The protein below binds the small molecule below.
Small molecule (SMILES): [H]/N=C(\NC1CCS(=O)(=O)CC1)c1cc2c(=O)n(C)cc(-c3ccc(OCC(=O)NCCCCCCOc4cccc5c4C(=O)N([C@H]4CCC(=O)NC4=O)C5=O)c(OC)c3)c2s1

Sequence of chain 1.B:
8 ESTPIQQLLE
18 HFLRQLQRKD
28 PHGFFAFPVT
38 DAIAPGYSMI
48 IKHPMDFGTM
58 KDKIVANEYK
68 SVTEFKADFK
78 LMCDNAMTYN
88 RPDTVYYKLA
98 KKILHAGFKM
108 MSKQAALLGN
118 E

Binding-site contacts:
Ligand atom C11 contacts residue TYR93 of chain 1.B at 3.5 Å (hydrophobic).
Ligand atom C contacts residue TYR93 of chain 1.B at 3.7 Å (hydrophobic).
Ligand atom S contacts residue TYR93 of chain 1.B at 3.4 Å.
Ligand atom C41 contacts residue VAL36 of chain 1.B at 3.5 Å (hydrophobic).
Ligand atom C12 contacts residue ILE40 of chain 1.B at 3.4 Å (hydrophobic).
Ligand atom C9 contacts residue TYR86 of chain 1.B at 3.4 Å (hydrophobic).
Ligand atom C13 contacts residue TYR93 of chain 1.B at 3.6 Å (hydrophobic).
Ligand atom O1 contacts residue ARG88 of chain 1.B at 2.9 Å (salt-bridge).
Ligand atom N5 contacts residue VAL36 of chain 1.B at 3.4 Å.
Ligand atom O1 contacts residue ASN87 of chain 1.B at 3.5 Å.
Ligand atom O contacts residue TYR93 of chain 1.B at 3.8 Å.
Ligand atom N1 contacts residue ILE40 of chain 1.B at 3.0 Å (h-bond).
Ligand atom C3 contacts residue TYR93 of chain 1.B at 3.6 Å (hydrophobic).
Ligand atom C40 contacts residue PHE31 of chain 1.B at 3.2 Å (hydrophobic).
Ligand atom C41 contacts residue PHE31 of chain 1.B at 3.3 Å (hydrophobic).
Ligand atom C41 contacts residue PHE32 of chain 1.B at 3.6 Å (hydrophobic).
Ligand atom C13 contacts residue ILE40 of chain 1.B at 3.7 Å (hydrophobic).
Ligand atom O1 contacts residue THR91 of chain 1.B at 3.2 Å.
Ligand atom C39 contacts residue ILE40 of chain 1.B at 3.6 Å (hydrophobic).
Ligand atom C6 contacts residue ASN87 of chain 1.B at 3.9 Å.
Ligand atom C40 contacts residue VAL36 of chain 1.B at 3.6 Å (hydrophobic).
Ligand atom S contacts residue ILE40 of chain 1.B at 3.5 Å.
Ligand atom C3 contacts residue ASN87 of chain 1.B at 3.5 Å.
Ligand atom C15 contacts residue TYR93 of chain 1.B at 3.2 Å (hydrophobic).
Ligand atom C10 contacts residue TYR93 of chain 1.B at 3.7 Å (hydrophobic).
Ligand atom N contacts residue TYR93 of chain 1.B at 3.5 Å.
Ligand atom N contacts residue ASN87 of chain 1.B at 3.2 Å (h-bond).
Ligand atom C2 contacts residue ILE40 of chain 1.B at 3.7 Å (hydrophobic).
Ligand atom C4 contacts residue ASN87 of chain 1.B at 3.7 Å.
Ligand atom O contacts residue ASN87 of chain 1.B at 3.1 Å (h-bond).
Ligand atom C5 contacts residue ASN87 of chain 1.B at 3.6 Å.
Ligand atom C15 contacts residue PHE31 of chain 1.B at 3.6 Å (hydrophobic).
Ligand atom C6 contacts residue THR91 of chain 1.B at 3.8 Å.
Ligand atom C1 contacts residue TYR93 of chain 1.B at 3.5 Å (hydrophobic).
Ligand atom N1 contacts residue ALA41 of chain 1.B at 3.4 Å.
Ligand atom C2 contacts residue TYR93 of chain 1.B at 3.3 Å (hydrophobic).
Ligand atom N5 contacts residue PHE31 of chain 1.B at 3.7 Å.
Ligand atom C11 contacts residue ILE40 of chain 1.B at 3.7 Å (hydrophobic).
Ligand atom C9 contacts residue ASN87 of chain 1.B at 3.3 Å.
Ligand atom C10 contacts residue ASN87 of chain 1.B at 2.9 Å.